A small-molecule ligand and the protein it binds are described below.
Small molecule (SMILES): CC(=O)N[C@@H]1[C@@H](O)[C@H](O)[C@@H](CO)O[C@H]1O

Binding-site contacts:
Ligand atom O7 contacts residue ASN164 of chain 1.A at 3.9 Å.
Ligand atom C4 contacts residue ASN164 of chain 1.A at 4.2 Å.
Ligand atom C3 contacts residue ASN164 of chain 1.A at 3.7 Å.
Ligand atom C6 contacts residue TRP225 of chain 1.A at 3.8 Å (hydrophobic).
Ligand atom O5 contacts residue ASN164 of chain 1.A at 2.3 Å (h-bond).
Ligand atom O5 contacts residue TRP220 of chain 1.A at 4.0 Å.
Ligand atom O4 contacts residue TRP225 of chain 1.A at 4.4 Å.
Ligand atom C5 contacts residue TRP225 of chain 1.A at 3.6 Å (hydrophobic).
Ligand atom C1 contacts residue TRP220 of chain 1.A at 4.5 Å (hydrophobic).
Ligand atom C8 contacts residue ASN164 of chain 1.A at 3.7 Å.
Ligand atom N2 contacts residue ASN164 of chain 1.A at 2.8 Å (h-bond).
Ligand atom C5 contacts residue TRP220 of chain 1.A at 4.4 Å (hydrophobic).
Ligand atom O5 contacts residue TRP225 of chain 1.A at 4.4 Å.
Ligand atom C7 contacts residue ASN164 of chain 1.A at 3.2 Å.
Ligand atom C5 contacts residue ASN164 of chain 1.A at 3.6 Å.
Ligand atom O7 contacts residue ARG160 of chain 1.A at 3.7 Å.
Ligand atom C2 contacts residue ASN164 of chain 1.A at 2.4 Å.
Ligand atom C1 contacts residue ASN164 of chain 1.A at 1.4 Å.
Ligand atom C6 contacts residue TRP220 of chain 1.A at 4.0 Å (hydrophobic).

Sequence of chain 1.A:
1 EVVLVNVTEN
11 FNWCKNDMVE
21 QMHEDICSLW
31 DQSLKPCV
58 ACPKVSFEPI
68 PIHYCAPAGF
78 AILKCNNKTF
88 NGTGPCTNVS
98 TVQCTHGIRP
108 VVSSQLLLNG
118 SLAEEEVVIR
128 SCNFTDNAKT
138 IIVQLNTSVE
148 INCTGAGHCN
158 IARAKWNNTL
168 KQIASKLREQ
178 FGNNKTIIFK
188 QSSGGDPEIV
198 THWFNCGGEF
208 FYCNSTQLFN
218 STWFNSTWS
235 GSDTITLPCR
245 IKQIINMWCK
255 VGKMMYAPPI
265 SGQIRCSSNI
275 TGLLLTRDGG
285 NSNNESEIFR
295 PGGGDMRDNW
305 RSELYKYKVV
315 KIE